This small molecule binds to this protein.
Small molecule (SMILES): CC(=O)N[C@@H]1[C@@H](O)[C@H](O)[C@@H](CO)O[C@H]1O

Sequence of chain 1.A:
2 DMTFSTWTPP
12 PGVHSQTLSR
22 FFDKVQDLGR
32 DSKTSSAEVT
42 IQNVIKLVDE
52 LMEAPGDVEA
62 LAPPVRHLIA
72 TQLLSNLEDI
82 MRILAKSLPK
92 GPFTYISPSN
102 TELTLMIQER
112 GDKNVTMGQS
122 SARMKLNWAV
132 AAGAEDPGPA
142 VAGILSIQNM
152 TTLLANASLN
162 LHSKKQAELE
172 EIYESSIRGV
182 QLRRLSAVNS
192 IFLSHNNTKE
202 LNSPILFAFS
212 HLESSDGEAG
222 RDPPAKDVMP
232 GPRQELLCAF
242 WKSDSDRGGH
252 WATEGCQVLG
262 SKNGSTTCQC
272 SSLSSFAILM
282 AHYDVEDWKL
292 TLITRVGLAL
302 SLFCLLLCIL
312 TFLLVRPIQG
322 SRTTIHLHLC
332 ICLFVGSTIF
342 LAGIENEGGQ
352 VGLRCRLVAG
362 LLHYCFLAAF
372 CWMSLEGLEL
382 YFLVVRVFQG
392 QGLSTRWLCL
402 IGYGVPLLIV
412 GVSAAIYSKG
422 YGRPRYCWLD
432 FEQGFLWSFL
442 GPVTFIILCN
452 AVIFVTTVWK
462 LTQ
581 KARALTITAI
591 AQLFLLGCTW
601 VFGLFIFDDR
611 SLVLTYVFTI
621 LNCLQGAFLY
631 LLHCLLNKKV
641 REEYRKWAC

Binding-site contacts:
Ligand atom C5 contacts residue ASN264 of chain 1.A at 3.5 Å.
Ligand atom O7 contacts residue ASN264 of chain 1.A at 3.3 Å (h-bond).
Ligand atom O7 contacts residue PRO225 of chain 1.A at 4.5 Å.
Ligand atom O6 contacts residue LYS263 of chain 1.A at 4.0 Å.
Ligand atom N2 contacts residue ASN264 of chain 1.A at 3.1 Å (h-bond).
Ligand atom C4 contacts residue ASN264 of chain 1.A at 4.3 Å.
Ligand atom C7 contacts residue ASN264 of chain 1.A at 3.4 Å.
Ligand atom C3 contacts residue ASN264 of chain 1.A at 3.9 Å.
Ligand atom C1 contacts residue ASN264 of chain 1.A at 1.4 Å.
Ligand atom C2 contacts residue ASN264 of chain 1.A at 2.7 Å.
Ligand atom O5 contacts residue ASN264 of chain 1.A at 2.3 Å (h-bond).